Binding-site contacts:
Ligand atom CBC contacts residue Y011 of chain 1.T at 4.1 Å.
Ligand atom CBA contacts residue LEU516 of chain 1.C at 4.2 Å (hydrophobic).
Ligand atom CAO contacts residue GLY520 of chain 1.C at 3.8 Å.
Ligand atom CAP contacts residue MET523 of chain 1.C at 4.0 Å (hydrophobic).
Ligand atom OAG contacts residue Y011 of chain 1.T at 3.1 Å (h-bond).
Ligand atom CBE contacts residue MET523 of chain 1.C at 3.9 Å (hydrophobic).
Ligand atom CAR contacts residue PHE527 of chain 1.C at 4.1 Å (hydrophobic).
Ligand atom CAM contacts residue PHE527 of chain 1.C at 3.7 Å (hydrophobic).
Ligand atom CAS contacts residue LEU524 of chain 1.C at 3.6 Å (hydrophobic).
Ligand atom CAQ contacts residue MET523 of chain 1.C at 4.5 Å (hydrophobic).
Ligand atom CAO contacts residue MET523 of chain 1.C at 3.7 Å (hydrophobic).
Ligand atom CAV contacts residue Y011 of chain 1.T at 4.0 Å.
Ligand atom CBB contacts residue GLY520 of chain 1.C at 4.4 Å.
Ligand atom CAK contacts residue Y011 of chain 1.T at 4.3 Å.
Ligand atom CAT contacts residue PHE527 of chain 1.C at 4.3 Å (hydrophobic).
Ligand atom CAT contacts residue GLN540 of chain 1.C at 3.4 Å.
Ligand atom CAI contacts residue Y011 of chain 1.T at 3.8 Å.
Ligand atom CBG contacts residue MET523 of chain 1.C at 4.4 Å (hydrophobic).
Ligand atom CBC contacts residue PHE527 of chain 1.C at 4.5 Å (hydrophobic).
Ligand atom CAY contacts residue Y011 of chain 1.T at 4.2 Å.
Ligand atom CAN contacts residue MET523 of chain 1.C at 4.3 Å (hydrophobic).
Ligand atom CAR contacts residue GLN540 of chain 1.C at 3.3 Å.
Ligand atom CAT contacts residue Y011 of chain 1.T at 4.4 Å.
Ligand atom CAD contacts residue GLN540 of chain 1.C at 4.3 Å.
Ligand atom CAU contacts residue LEU524 of chain 1.C at 3.8 Å (hydrophobic).
Ligand atom CBF contacts residue Y011 of chain 1.T at 4.4 Å.
Ligand atom CAA contacts residue LEU516 of chain 1.C at 4.0 Å (hydrophobic).
Ligand atom CAZ contacts residue Y011 of chain 1.T at 3.8 Å.
Ligand atom CAC contacts residue GLY520 of chain 1.C at 3.7 Å.

Sequence of chain 1.C:
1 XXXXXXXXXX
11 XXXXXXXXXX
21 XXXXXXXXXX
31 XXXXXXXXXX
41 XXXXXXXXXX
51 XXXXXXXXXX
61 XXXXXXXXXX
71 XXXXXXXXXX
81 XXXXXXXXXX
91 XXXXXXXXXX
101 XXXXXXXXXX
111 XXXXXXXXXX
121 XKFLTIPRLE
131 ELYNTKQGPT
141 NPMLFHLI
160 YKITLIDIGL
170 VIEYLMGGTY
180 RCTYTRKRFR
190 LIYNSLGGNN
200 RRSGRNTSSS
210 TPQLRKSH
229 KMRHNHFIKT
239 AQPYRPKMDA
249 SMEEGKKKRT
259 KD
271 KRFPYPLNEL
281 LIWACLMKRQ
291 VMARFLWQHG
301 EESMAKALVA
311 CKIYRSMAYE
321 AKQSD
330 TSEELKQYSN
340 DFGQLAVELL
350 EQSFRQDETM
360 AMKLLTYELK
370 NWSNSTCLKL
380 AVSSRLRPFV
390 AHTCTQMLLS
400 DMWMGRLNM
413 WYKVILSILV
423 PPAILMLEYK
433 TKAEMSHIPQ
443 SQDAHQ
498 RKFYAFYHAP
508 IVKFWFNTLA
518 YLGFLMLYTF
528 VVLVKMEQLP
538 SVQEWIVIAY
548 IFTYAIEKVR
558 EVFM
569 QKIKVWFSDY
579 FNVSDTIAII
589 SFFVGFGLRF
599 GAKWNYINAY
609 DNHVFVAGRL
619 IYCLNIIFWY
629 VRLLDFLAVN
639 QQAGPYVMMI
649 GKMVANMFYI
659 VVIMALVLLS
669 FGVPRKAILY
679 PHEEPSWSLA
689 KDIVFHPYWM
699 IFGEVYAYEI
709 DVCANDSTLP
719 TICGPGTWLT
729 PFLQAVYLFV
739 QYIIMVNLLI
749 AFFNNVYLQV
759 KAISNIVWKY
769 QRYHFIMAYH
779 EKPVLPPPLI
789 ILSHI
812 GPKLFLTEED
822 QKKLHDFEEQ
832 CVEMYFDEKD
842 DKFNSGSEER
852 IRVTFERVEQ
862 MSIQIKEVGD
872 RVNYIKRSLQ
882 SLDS

A protein and the small-molecule ligand that binds it are described below.
Small molecule (SMILES): CC(C)CCC[C@@H](C)[C@H]1CC[C@H]2[C@@H]3CC=C4C[C@@H](OC(=O)CCC(=O)O)CC[C@]4(C)[C@H]3CC[C@]12C